Sequence of chain 1.E:
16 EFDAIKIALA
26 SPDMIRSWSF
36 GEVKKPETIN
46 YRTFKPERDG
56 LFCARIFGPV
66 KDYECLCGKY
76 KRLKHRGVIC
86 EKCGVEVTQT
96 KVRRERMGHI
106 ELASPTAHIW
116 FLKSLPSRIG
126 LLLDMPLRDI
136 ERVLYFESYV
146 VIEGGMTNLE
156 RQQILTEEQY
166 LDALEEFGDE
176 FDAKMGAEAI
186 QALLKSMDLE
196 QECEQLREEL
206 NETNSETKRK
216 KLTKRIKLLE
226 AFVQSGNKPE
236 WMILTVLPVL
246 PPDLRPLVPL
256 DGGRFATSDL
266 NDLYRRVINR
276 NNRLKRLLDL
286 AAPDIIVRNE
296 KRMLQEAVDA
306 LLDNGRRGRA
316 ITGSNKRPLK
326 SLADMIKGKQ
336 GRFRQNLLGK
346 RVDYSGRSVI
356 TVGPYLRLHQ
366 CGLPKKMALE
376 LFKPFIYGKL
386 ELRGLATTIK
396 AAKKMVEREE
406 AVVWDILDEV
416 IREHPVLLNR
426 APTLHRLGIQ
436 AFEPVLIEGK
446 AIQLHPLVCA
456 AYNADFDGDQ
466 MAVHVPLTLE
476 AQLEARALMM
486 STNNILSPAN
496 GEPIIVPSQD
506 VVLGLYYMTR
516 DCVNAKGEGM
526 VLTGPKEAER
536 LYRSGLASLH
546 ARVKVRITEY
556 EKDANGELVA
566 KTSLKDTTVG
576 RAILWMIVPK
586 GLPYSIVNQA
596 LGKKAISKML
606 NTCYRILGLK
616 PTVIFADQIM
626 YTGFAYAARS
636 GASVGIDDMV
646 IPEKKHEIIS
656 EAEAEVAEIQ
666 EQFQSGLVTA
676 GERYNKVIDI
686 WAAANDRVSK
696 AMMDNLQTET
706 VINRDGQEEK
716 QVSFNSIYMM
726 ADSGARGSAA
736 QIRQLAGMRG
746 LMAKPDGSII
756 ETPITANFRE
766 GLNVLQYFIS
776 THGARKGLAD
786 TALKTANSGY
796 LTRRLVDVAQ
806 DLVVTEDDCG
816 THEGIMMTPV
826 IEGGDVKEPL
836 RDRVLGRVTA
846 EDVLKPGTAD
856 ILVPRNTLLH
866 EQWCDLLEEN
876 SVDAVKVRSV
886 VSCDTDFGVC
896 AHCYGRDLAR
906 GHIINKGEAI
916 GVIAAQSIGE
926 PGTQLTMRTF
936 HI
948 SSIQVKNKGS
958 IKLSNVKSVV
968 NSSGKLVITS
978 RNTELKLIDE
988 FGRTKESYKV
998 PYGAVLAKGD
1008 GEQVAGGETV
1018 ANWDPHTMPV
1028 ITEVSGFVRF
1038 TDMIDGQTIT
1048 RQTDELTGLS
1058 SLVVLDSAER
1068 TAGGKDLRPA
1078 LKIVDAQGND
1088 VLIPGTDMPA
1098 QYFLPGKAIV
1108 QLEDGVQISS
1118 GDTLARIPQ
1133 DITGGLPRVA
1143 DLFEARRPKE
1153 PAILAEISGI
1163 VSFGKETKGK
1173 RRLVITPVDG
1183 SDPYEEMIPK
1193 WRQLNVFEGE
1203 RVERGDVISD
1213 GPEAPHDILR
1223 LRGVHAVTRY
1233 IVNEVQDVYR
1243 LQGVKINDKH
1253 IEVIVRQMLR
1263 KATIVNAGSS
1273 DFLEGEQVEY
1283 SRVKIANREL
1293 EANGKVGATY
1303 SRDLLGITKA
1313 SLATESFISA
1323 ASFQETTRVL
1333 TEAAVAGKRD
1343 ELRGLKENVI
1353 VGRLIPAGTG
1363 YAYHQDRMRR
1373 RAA

Binding-site contacts:
Ligand atom C3 contacts residue GLN1264 of chain 1.D at 3.5 Å.
Ligand atom C23 contacts residue ASP516 of chain 1.G at 3.7 Å.
Ligand atom C11 contacts residue PHE525 of chain 1.G at 4.1 Å (hydrophobic).
Ligand atom C16 contacts residue 1N71 of chain 1.R at 3.5 Å.
Ligand atom C13 contacts residue ASP256 of chain 1.E at 3.1 Å.
Ligand atom C8 contacts residue ILE514 of chain 1.G at 4.1 Å (hydrophobic).
Ligand atom O3 contacts residue 1N71 of chain 1.R at 3.4 Å.
Ligand atom C1 contacts residue GLN1264 of chain 1.D at 4.2 Å.
Ligand atom C16 contacts residue LEU255 of chain 1.E at 4.2 Å (hydrophobic).
Ligand atom C4 contacts residue GLN1264 of chain 1.D at 4.5 Å.
Ligand atom C7 contacts residue ILE514 of chain 1.G at 4.0 Å (hydrophobic).
Ligand atom C14 contacts residue ASP256 of chain 1.E at 4.4 Å.
Ligand atom C24 contacts residue ASP516 of chain 1.G at 3.1 Å.
Ligand atom C17 contacts residue 1N71 of chain 1.R at 3.5 Å.
Ligand atom C12 contacts residue ASP256 of chain 1.E at 4.0 Å.
Ligand atom C7 contacts residue 1N71 of chain 1.R at 3.2 Å.
Ligand atom C14 contacts residue LEU255 of chain 1.E at 4.3 Å (hydrophobic).
Ligand atom C15 contacts residue LEU255 of chain 1.E at 4.0 Å (hydrophobic).
Ligand atom C8 contacts residue 1N71 of chain 1.R at 4.1 Å.
Ligand atom C10 contacts residue PHE525 of chain 1.G at 3.3 Å (hydrophobic).
Ligand atom O2 contacts residue ASP256 of chain 1.E at 2.6 Å (salt-bridge).

Sequence of chain 1.D:
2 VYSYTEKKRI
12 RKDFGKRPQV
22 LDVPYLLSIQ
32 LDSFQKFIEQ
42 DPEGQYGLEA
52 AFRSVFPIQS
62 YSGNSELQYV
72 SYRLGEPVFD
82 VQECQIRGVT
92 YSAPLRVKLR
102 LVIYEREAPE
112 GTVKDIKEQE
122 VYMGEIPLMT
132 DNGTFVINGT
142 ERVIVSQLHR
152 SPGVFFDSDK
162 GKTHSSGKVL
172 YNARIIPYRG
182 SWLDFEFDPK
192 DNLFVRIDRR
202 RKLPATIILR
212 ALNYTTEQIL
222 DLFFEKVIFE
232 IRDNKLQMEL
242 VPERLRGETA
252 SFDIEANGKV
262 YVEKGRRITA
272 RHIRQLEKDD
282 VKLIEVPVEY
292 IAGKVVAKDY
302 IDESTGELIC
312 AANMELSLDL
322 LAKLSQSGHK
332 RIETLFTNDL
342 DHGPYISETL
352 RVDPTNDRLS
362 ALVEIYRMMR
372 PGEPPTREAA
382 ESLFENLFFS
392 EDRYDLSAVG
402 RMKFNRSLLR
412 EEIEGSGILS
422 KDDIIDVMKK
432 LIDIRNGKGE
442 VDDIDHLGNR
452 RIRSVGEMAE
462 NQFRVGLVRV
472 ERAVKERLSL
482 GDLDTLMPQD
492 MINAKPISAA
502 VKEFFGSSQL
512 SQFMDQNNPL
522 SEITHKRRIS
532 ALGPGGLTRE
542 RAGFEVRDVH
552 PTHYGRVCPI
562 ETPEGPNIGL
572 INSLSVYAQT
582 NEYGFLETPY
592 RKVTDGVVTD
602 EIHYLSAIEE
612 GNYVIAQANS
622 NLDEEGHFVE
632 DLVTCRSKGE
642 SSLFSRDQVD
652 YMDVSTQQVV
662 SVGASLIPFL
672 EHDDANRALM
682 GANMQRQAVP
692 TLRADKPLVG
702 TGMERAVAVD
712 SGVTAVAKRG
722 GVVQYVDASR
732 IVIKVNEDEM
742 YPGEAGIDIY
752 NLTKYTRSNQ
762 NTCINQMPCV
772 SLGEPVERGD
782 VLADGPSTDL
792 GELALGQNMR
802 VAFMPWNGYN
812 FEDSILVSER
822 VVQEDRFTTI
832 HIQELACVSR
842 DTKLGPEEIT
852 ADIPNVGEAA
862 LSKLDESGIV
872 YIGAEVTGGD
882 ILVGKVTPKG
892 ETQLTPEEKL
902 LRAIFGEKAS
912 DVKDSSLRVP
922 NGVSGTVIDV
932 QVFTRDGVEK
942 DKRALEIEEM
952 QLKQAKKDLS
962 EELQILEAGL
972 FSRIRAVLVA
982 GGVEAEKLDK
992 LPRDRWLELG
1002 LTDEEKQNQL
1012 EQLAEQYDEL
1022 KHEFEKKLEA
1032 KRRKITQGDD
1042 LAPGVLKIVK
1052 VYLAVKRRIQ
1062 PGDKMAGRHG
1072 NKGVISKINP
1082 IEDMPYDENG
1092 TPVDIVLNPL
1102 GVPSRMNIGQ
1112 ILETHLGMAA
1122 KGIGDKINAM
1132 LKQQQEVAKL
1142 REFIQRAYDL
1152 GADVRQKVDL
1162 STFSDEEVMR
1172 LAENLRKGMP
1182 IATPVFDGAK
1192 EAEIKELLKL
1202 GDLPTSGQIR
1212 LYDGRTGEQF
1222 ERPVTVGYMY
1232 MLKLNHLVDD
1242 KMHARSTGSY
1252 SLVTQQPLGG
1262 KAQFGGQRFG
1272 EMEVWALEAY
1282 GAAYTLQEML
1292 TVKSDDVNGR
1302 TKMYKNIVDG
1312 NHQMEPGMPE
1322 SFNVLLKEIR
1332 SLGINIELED

Sequence of chain 1.G:
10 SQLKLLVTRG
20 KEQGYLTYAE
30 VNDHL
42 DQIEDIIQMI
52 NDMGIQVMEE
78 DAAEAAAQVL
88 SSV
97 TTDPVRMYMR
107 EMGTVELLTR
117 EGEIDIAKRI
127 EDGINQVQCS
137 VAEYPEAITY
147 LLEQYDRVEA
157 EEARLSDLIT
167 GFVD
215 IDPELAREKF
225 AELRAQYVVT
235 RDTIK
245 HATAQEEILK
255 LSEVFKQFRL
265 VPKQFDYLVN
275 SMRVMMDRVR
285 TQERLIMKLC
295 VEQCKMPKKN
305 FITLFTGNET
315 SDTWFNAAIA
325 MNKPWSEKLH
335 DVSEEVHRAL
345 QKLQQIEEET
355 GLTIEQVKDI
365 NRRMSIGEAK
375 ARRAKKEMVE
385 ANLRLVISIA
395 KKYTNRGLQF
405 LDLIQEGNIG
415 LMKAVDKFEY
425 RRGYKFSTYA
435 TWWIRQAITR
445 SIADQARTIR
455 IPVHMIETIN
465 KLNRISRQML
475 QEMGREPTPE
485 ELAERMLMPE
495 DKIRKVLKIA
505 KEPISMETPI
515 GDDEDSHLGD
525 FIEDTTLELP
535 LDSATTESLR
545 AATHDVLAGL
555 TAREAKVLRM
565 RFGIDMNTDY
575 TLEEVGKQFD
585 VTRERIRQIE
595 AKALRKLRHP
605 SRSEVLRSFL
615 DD

The small molecule below binds the protein below.
Small molecule (SMILES): C[C@H](CCC(=O)NCCC[N+](C)(C)CC(O)CS(=O)(=O)O)[C@H]1CC[C@H]2[C@@H]3[C@H](O)C[C@@H]4C[C@H](O)CC[C@]4(C)[C@H]3C[C@H](O)[C@]12C